Sequence of chain 1.A:
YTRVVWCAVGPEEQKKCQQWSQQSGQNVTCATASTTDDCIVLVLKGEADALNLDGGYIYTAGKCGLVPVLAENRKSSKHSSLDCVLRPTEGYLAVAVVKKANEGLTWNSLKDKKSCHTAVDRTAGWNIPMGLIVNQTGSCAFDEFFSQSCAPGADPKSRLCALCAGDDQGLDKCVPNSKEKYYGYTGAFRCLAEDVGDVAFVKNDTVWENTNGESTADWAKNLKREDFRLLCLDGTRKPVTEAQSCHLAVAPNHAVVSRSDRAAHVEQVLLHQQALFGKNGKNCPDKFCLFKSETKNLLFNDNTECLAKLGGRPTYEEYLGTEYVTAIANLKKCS

This protein binds this small molecule.
Small molecule (SMILES): CC(C)C[C@H](N)C(=O)N[C@@H](CCC(=O)O)C(=O)N[C@@H](C)C(=O)N[C@@H](CS)C(=O)N[C@@H](C)C(=O)N[C@H](C=O)Cc1ccccc1

Binding-site contacts:
Ligand atom N contacts residue CYS64 of chain 1.A at 3.9 Å.
Ligand atom CD1 contacts residue VAL41 of chain 1.A at 3.8 Å (hydrophobic).
Ligand atom CE2 contacts residue ILE40 of chain 1.A at 3.9 Å (hydrophobic).
Ligand atom CB contacts residue LYS63 of chain 1.A at 3.9 Å.
Ligand atom C contacts residue LYS63 of chain 1.A at 3.5 Å.
Ligand atom CE1 contacts residue ASP37 of chain 1.A at 4.2 Å.
Ligand atom CE1 contacts residue VAL41 of chain 1.A at 4.1 Å (hydrophobic).
Ligand atom O contacts residue LYS63 of chain 1.A at 4.1 Å.
Ligand atom CA contacts residue LYS63 of chain 1.A at 4.3 Å.
Ligand atom N contacts residue LYS63 of chain 1.A at 4.0 Å.
Ligand atom CB contacts residue VAL41 of chain 1.A at 4.1 Å (hydrophobic).
Ligand atom CE2 contacts residue THR60 of chain 1.A at 3.9 Å.
Ligand atom CD2 contacts residue LEU44 of chain 1.A at 4.0 Å (hydrophobic).
Ligand atom CA contacts residue LYS63 of chain 1.A at 4.0 Å.
Ligand atom CE2 contacts residue CYS64 of chain 1.A at 4.1 Å (hydrophobic).
Ligand atom CG contacts residue VAL41 of chain 1.A at 3.6 Å (hydrophobic).
Ligand atom SG contacts residue CYS64 of chain 1.A at 2.1 Å (h-bond).
Ligand atom O contacts residue LYS63 of chain 1.A at 2.6 Å (salt-bridge).
Ligand atom CB contacts residue CYS64 of chain 1.A at 3.1 Å (hydrophobic).
Ligand atom N contacts residue LYS63 of chain 1.A at 4.5 Å.
Ligand atom CD2 contacts residue VAL41 of chain 1.A at 3.8 Å (hydrophobic).
Ligand atom SG contacts residue LEU44 of chain 1.A at 4.4 Å.
Ligand atom CE2 contacts residue VAL41 of chain 1.A at 4.1 Å (hydrophobic).
Ligand atom CE2 contacts residue ASP37 of chain 1.A at 4.3 Å.
Ligand atom C contacts residue CYS64 of chain 1.A at 4.1 Å (hydrophobic).
Ligand atom CZ contacts residue THR60 of chain 1.A at 3.9 Å.
Ligand atom CZ contacts residue VAL41 of chain 1.A at 4.2 Å (hydrophobic).
Ligand atom CA contacts residue CYS64 of chain 1.A at 3.6 Å (hydrophobic).
Ligand atom CD2 contacts residue CYS64 of chain 1.A at 3.8 Å (hydrophobic).
Ligand atom CZ contacts residue ASP37 of chain 1.A at 3.9 Å.